A protein and the small-molecule ligand that binds it are described below.
Small molecule (SMILES): Nc1ccn([C@@H]2O[C@H](CO)[C@@H](O)[C@H]2O)c(=O)n1

Binding-site contacts:
Ligand atom N3 contacts residue GLN165 of chain 1.E at 3.1 Å (h-bond).
Ligand atom O3' contacts residue GLU197 of chain 1.E at 2.9 Å (salt-bridge).
Ligand atom N3 contacts residue CYT1 of chain 1.GA at 0.5 Å (h-bond).
Ligand atom N1 contacts residue GOL1 of chain 1.HA at 2.3 Å (h-bond).
Ligand atom O2' contacts residue GOL1 of chain 1.HA at 2.6 Å.
Ligand atom O3' contacts residue GOL1 of chain 1.HA at 0.9 Å (h-bond).
Ligand atom C5 contacts residue THR94 of chain 1.E at 3.3 Å.
Ligand atom N4 contacts residue CYT1 of chain 1.GA at 0.5 Å (h-bond).
Ligand atom O4' contacts residue THR93 of chain 1.E at 3.0 Å (h-bond).
Ligand atom C5 contacts residue CYT1 of chain 1.GA at 0.7 Å.
Ligand atom C6 contacts residue GOL1 of chain 1.HA at 2.9 Å.
Ligand atom O5' contacts residue PHE161 of chain 1.E at 3.4 Å.
Ligand atom O2 contacts residue GLN165 of chain 1.E at 3.0 Å (h-bond).
Ligand atom O4' contacts residue CYT1 of chain 1.GA at 2.8 Å (h-bond).
Ligand atom C1' contacts residue CYT1 of chain 1.GA at 2.1 Å.
Ligand atom C2 contacts residue CYT1 of chain 1.GA at 0.5 Å.
Ligand atom C3' contacts residue GOL1 of chain 1.HA at 0.3 Å.
Ligand atom O2 contacts residue CYT1 of chain 1.GA at 0.4 Å (h-bond).
Ligand atom C5' contacts residue GOL1 of chain 1.HA at 0.5 Å.
Ligand atom N1 contacts residue CYT1 of chain 1.GA at 0.7 Å (h-bond).
Ligand atom C2' contacts residue GOL1 of chain 1.HA at 1.7 Å.
Ligand atom C1' contacts residue GOL1 of chain 1.HA at 1.0 Å.
Ligand atom C5' contacts residue HIS7 of chain 1.F at 3.3 Å.
Ligand atom C4' contacts residue GOL1 of chain 1.HA at 0.3 Å.
Ligand atom N4 contacts residue ARG167 of chain 1.E at 3.4 Å (salt-bridge).
Ligand atom O2' contacts residue GLU197 of chain 1.E at 2.8 Å (salt-bridge).
Ligand atom O5' contacts residue GOL1 of chain 1.HA at 0.5 Å (h-bond).
Ligand atom N4 contacts residue GLY95 of chain 1.E at 3.3 Å.
Ligand atom C6 contacts residue THR93 of chain 1.E at 3.2 Å.
Ligand atom C1' contacts residue THR93 of chain 1.E at 3.3 Å.
Ligand atom C5 contacts residue GLY95 of chain 1.E at 3.3 Å.
Ligand atom O5' contacts residue HIS7 of chain 1.F at 2.5 Å (h-bond).
Ligand atom C6 contacts residue CYT1 of chain 1.GA at 0.8 Å.
Ligand atom O2' contacts residue GLU195 of chain 1.E at 3.0 Å.
Ligand atom O4' contacts residue GOL1 of chain 1.HA at 0.7 Å (h-bond).
Ligand atom O2' contacts residue MET196 of chain 1.E at 2.8 Å (h-bond).
Ligand atom C4 contacts residue CYT1 of chain 1.GA at 0.6 Å.
Ligand atom O2 contacts residue MET196 of chain 1.E at 3.3 Å.
Ligand atom C4 contacts residue GLY95 of chain 1.E at 3.4 Å.
Ligand atom C2' contacts residue CYT1 of chain 1.GA at 3.0 Å.

Sequence of chain 1.E:
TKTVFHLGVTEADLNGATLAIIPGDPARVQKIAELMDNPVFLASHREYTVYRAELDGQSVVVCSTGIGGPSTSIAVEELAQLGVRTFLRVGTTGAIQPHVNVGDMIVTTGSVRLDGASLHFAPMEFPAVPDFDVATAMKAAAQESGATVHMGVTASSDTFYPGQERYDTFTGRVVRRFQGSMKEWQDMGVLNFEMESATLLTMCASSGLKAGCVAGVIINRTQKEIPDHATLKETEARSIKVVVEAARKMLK

Sequence of chain 1.F:
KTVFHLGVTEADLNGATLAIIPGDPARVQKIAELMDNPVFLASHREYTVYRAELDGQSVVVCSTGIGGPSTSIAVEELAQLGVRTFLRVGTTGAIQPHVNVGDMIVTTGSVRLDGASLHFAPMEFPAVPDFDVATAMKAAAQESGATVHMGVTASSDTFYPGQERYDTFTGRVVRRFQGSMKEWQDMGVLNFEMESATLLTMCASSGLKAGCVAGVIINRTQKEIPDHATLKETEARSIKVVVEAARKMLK